Sequence of chain 1.P:
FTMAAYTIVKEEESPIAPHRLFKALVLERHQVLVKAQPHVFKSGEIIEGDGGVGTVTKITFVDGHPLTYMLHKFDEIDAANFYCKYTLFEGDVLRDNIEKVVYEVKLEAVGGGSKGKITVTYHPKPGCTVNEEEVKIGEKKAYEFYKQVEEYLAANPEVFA

Binding-site contacts:
Ligand atom C9 contacts residue TYR145 of chain 1.P at 4.2 Å (hydrophobic).
Ligand atom C8 contacts residue GLU146 of chain 1.P at 3.8 Å.
Ligand atom O1 contacts residue TYR145 of chain 1.P at 3.5 Å.
Ligand atom C10 contacts residue TYR145 of chain 1.P at 4.0 Å (hydrophobic).
Ligand atom C7 contacts residue LYS142 of chain 1.P at 4.0 Å.
Ligand atom S contacts residue TYR145 of chain 1.P at 4.5 Å.
Ligand atom C2 contacts residue TYR145 of chain 1.P at 4.3 Å (hydrophobic).
Ligand atom C7 contacts residue GLU146 of chain 1.P at 4.2 Å.
Ligand atom O1 contacts residue LYS149 of chain 1.P at 4.3 Å.
Ligand atom C6 contacts residue LYS142 of chain 1.P at 4.1 Å.
Ligand atom O3 contacts residue GLU146 of chain 1.P at 3.7 Å.
Ligand atom C1 contacts residue TYR145 of chain 1.P at 3.7 Å (hydrophobic).
Ligand atom N contacts residue TYR145 of chain 1.P at 3.8 Å.

A protein and the small-molecule ligand that binds it are described below.
Small molecule (SMILES): O=S(=O)(O)c1cccc2cccc(Nc3ccccc3)c12